Binding-site contacts:
Ligand atom O5 contacts residue GLN256 of chain 1.D at 4.3 Å.
Ligand atom O5 contacts residue ASN252 of chain 1.D at 2.4 Å (h-bond).
Ligand atom O6 contacts residue LYS250 of chain 1.D at 3.2 Å.
Ligand atom C4 contacts residue ASN252 of chain 1.D at 4.2 Å.
Ligand atom N2 contacts residue THR254 of chain 1.D at 3.9 Å.
Ligand atom C2 contacts residue ASN252 of chain 1.D at 2.5 Å.
Ligand atom C6 contacts residue LYS250 of chain 1.D at 4.4 Å.
Ligand atom C5 contacts residue ASN252 of chain 1.D at 3.7 Å.
Ligand atom C7 contacts residue ASN252 of chain 1.D at 3.5 Å.
Ligand atom C2 contacts residue GLN256 of chain 1.D at 4.4 Å.
Ligand atom C7 contacts residue THR254 of chain 1.D at 4.1 Å.
Ligand atom N2 contacts residue ASN252 of chain 1.D at 3.0 Å (h-bond).
Ligand atom C6 contacts residue GLN256 of chain 1.D at 4.5 Å.
Ligand atom C4 contacts residue GLN256 of chain 1.D at 3.7 Å.
Ligand atom C1 contacts residue ASN252 of chain 1.D at 1.4 Å.
Ligand atom O4 contacts residue GLN256 of chain 1.D at 3.5 Å (h-bond).
Ligand atom C2 contacts residue THR254 of chain 1.D at 4.3 Å.
Ligand atom O5 contacts residue LYS250 of chain 1.D at 4.0 Å.
Ligand atom C3 contacts residue ASN252 of chain 1.D at 3.8 Å.
Ligand atom C5 contacts residue LYS250 of chain 1.D at 4.4 Å.
Ligand atom O7 contacts residue ASN252 of chain 1.D at 3.6 Å (h-bond).
Ligand atom C3 contacts residue GLN256 of chain 1.D at 3.6 Å.
Ligand atom C1 contacts residue THR254 of chain 1.D at 3.5 Å.
Ligand atom C5 contacts residue GLN256 of chain 1.D at 3.5 Å.
Ligand atom C8 contacts residue THR254 of chain 1.D at 3.8 Å.
Ligand atom C1 contacts residue GLN256 of chain 1.D at 4.2 Å.

This protein binds this small molecule.
Small molecule (SMILES): CC(=O)N[C@@H]1[C@@H](O)[C@H](O)[C@@H](CO)O[C@H]1O

Sequence of chain 1.D:
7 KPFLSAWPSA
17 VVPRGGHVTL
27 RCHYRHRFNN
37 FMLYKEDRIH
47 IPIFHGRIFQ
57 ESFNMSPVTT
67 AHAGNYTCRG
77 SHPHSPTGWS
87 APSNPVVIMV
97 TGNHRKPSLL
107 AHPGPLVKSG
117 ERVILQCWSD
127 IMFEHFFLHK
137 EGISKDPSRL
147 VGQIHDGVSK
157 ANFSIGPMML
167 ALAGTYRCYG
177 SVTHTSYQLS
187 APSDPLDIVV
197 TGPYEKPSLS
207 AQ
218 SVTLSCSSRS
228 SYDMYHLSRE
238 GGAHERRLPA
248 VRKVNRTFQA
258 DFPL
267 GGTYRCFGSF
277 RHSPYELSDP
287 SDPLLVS